Sequence of chain 1.A:
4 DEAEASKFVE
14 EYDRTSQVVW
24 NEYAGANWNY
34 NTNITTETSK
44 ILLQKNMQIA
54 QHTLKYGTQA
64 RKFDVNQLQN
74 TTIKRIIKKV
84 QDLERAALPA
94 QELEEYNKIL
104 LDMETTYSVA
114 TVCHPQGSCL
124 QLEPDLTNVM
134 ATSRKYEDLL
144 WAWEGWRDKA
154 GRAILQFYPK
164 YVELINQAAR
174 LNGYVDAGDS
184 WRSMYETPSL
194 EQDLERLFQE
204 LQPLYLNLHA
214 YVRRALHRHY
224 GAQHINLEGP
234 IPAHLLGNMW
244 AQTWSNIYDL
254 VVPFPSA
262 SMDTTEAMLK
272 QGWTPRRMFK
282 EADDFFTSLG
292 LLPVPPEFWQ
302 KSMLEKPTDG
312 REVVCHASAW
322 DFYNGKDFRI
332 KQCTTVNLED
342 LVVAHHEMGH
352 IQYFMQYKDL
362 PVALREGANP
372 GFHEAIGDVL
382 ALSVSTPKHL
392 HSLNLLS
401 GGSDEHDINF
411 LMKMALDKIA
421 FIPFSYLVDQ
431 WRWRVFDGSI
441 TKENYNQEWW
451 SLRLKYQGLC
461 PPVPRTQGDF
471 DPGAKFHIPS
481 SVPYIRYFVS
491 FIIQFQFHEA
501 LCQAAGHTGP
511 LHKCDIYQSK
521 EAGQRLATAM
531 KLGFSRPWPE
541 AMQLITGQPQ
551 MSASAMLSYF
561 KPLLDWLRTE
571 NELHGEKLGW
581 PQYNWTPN

Binding-site contacts:
Ligand atom O5 contacts residue ASP360 of chain 1.A at 4.3 Å.
Ligand atom C4 contacts residue ASP16 of chain 1.A at 3.5 Å.
Ligand atom C6 contacts residue ASP16 of chain 1.A at 3.7 Å.
Ligand atom O6 contacts residue PRO362 of chain 1.A at 3.8 Å.
Ligand atom C3 contacts residue GLN20 of chain 1.A at 4.2 Å.
Ligand atom O4 contacts residue ARG366 of chain 1.A at 3.6 Å (salt-bridge).
Ligand atom O4 contacts residue ASP16 of chain 1.A at 2.6 Å (salt-bridge).
Ligand atom C2 contacts residue ASP360 of chain 1.A at 4.4 Å.
Ligand atom C3 contacts residue LYS359 of chain 1.A at 4.5 Å.
Ligand atom O4 contacts residue GLN20 of chain 1.A at 3.2 Å (h-bond).
Ligand atom C3 contacts residue ARG366 of chain 1.A at 3.7 Å.
Ligand atom O4 contacts residue PRO362 of chain 1.A at 3.8 Å.
Ligand atom O4 contacts residue LEU361 of chain 1.A at 3.8 Å.
Ligand atom C4 contacts residue GLN20 of chain 1.A at 3.8 Å.
Ligand atom C7 contacts residue ASP360 of chain 1.A at 3.6 Å.
Ligand atom N2 contacts residue ASP360 of chain 1.A at 3.2 Å (salt-bridge).
Ligand atom C8 contacts residue ASP360 of chain 1.A at 3.2 Å.
Ligand atom C4 contacts residue ARG366 of chain 1.A at 4.3 Å.
Ligand atom O3 contacts residue GLN20 of chain 1.A at 3.4 Å (h-bond).
Ligand atom O3 contacts residue LYS359 of chain 1.A at 4.5 Å.
Ligand atom O3 contacts residue ARG366 of chain 1.A at 3.1 Å (salt-bridge).
Ligand atom C1 contacts residue ASP360 of chain 1.A at 3.9 Å.
Ligand atom C3 contacts residue ASP360 of chain 1.A at 4.2 Å.
Ligand atom C5 contacts residue ASP16 of chain 1.A at 4.2 Å.
Ligand atom O6 contacts residue ASP16 of chain 1.A at 4.4 Å.
Ligand atom C5 contacts residue ASP360 of chain 1.A at 3.9 Å.

The small molecule below binds the protein below.
Small molecule (SMILES): CC(=O)N[C@@H]1[C@@H](O)[C@H](O)[C@@H](CO)O[C@H]1O